Sequence of chain 1.A:
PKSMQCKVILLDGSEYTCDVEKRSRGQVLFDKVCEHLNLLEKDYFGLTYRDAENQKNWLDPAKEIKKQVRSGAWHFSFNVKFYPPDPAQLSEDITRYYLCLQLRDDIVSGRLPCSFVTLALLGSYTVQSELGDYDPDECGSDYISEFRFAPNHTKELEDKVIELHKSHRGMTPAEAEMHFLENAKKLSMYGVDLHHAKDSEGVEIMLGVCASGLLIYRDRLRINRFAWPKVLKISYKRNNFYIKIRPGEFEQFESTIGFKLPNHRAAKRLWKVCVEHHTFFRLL

The protein below binds the small molecule below.
Small molecule (SMILES): CN(Cc1cccc(F)c1)S(N)(=O)=O

Binding-site contacts:
Ligand atom C4 contacts residue LYS235 of chain 1.A at 3.9 Å.
Ligand atom C5 contacts residue LYS235 of chain 1.A at 4.5 Å.
Ligand atom C4 contacts residue VAL233 of chain 1.A at 3.5 Å (hydrophobic).
Ligand atom C1 contacts residue HIS280 of chain 1.A at 4.2 Å.
Ligand atom F contacts residue HIS280 of chain 1.A at 3.4 Å.
Ligand atom C5 contacts residue VAL233 of chain 1.A at 3.8 Å (hydrophobic).
Ligand atom C7 contacts residue HIS280 of chain 1.A at 3.5 Å.
Ligand atom C3 contacts residue LYS235 of chain 1.A at 4.3 Å.
Ligand atom C7 contacts residue ILE236 of chain 1.A at 3.8 Å (hydrophobic).
Ligand atom N contacts residue VAL277 of chain 1.A at 4.3 Å.
Ligand atom O contacts residue ILE236 of chain 1.A at 3.0 Å (h-bond).
Ligand atom N1 contacts residue TRP273 of chain 1.A at 3.0 Å (h-bond).
Ligand atom C contacts residue VAL277 of chain 1.A at 3.8 Å (hydrophobic).
Ligand atom N1 contacts residue VAL277 of chain 1.A at 4.0 Å.
Ligand atom C4 contacts residue HIS280 of chain 1.A at 3.5 Å.
Ligand atom F contacts residue TRP230 of chain 1.A at 3.1 Å.
Ligand atom C7 contacts residue VAL277 of chain 1.A at 4.4 Å (hydrophobic).
Ligand atom C3 contacts residue HIS280 of chain 1.A at 3.5 Å.
Ligand atom F contacts residue ILE236 of chain 1.A at 3.4 Å.
Ligand atom C6 contacts residue HIS280 of chain 1.A at 3.5 Å.
Ligand atom C2 contacts residue HIS280 of chain 1.A at 3.5 Å.
Ligand atom C4 contacts residue LEU234 of chain 1.A at 3.5 Å (hydrophobic).
Ligand atom O1 contacts residue ILE236 of chain 1.A at 4.2 Å.
Ligand atom C5 contacts residue HIS280 of chain 1.A at 3.6 Å.
Ligand atom C3 contacts residue LEU234 of chain 1.A at 3.6 Å (hydrophobic).
Ligand atom C6 contacts residue TRP230 of chain 1.A at 4.0 Å (hydrophobic).
Ligand atom N1 contacts residue ILE236 of chain 1.A at 3.4 Å (h-bond).
Ligand atom F contacts residue CYS276 of chain 1.A at 3.8 Å.
Ligand atom C5 contacts residue TRP230 of chain 1.A at 4.0 Å (hydrophobic).
Ligand atom S contacts residue ILE236 of chain 1.A at 3.8 Å.
Ligand atom F contacts residue VAL277 of chain 1.A at 4.4 Å.
Ligand atom O contacts residue LYS235 of chain 1.A at 3.7 Å.
Ligand atom C6 contacts residue ILE236 of chain 1.A at 3.8 Å (hydrophobic).